This small molecule binds to this protein.
Small molecule (SMILES): Nc1nc2c(ncn2[C@H]2CN(C(=O)CP(=O)(O)O)C[C@H]2O)c(=O)[nH]1

Sequence of chain 1.D:
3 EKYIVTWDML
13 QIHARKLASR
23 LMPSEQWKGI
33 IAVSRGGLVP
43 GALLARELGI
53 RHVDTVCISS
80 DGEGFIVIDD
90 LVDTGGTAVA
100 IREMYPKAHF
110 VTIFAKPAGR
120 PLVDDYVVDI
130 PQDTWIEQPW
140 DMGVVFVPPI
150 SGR

Binding-site contacts:
Ligand atom PAX contacts residue GLY94 of chain 1.D at 3.7 Å.
Ligand atom C6 contacts residue LYS115 of chain 1.D at 3.9 Å.
Ligand atom CAI contacts residue THR96 of chain 1.D at 3.8 Å.
Ligand atom O6 contacts residue THR133 of chain 1.D at 3.2 Å (h-bond).
Ligand atom C5 contacts residue LYS115 of chain 1.D at 3.7 Å.
Ligand atom N1 contacts residue ILE135 of chain 1.D at 2.7 Å (h-bond).
Ligand atom N7 contacts residue LYS115 of chain 1.D at 3.0 Å (salt-bridge).
Ligand atom OAG contacts residue THR93 of chain 1.D at 3.2 Å (h-bond).
Ligand atom OAF contacts residue GLY94 of chain 1.D at 2.8 Å (h-bond).
Ligand atom N7 contacts residue TRP134 of chain 1.D at 3.9 Å.
Ligand atom CAK contacts residue LEU90 of chain 1.D at 3.7 Å (hydrophobic).
Ligand atom OAF contacts residue ASP92 of chain 1.D at 2.7 Å (salt-bridge).
Ligand atom O6 contacts residue ILE135 of chain 1.D at 2.8 Å (h-bond).
Ligand atom C8 contacts residue LEU90 of chain 1.D at 3.7 Å (hydrophobic).
Ligand atom C4 contacts residue TRP134 of chain 1.D at 3.7 Å (hydrophobic).
Ligand atom OAD contacts residue ASP92 of chain 1.D at 3.5 Å.
Ligand atom C6 contacts residue TRP134 of chain 1.D at 3.4 Å (hydrophobic).
Ligand atom O6 contacts residue LYS115 of chain 1.D at 3.1 Å (salt-bridge).
Ligand atom C8 contacts residue ASP92 of chain 1.D at 3.3 Å.
Ligand atom N2 contacts residue ILE135 of chain 1.D at 3.2 Å (h-bond).
Ligand atom N2 contacts residue TRP134 of chain 1.D at 3.8 Å.
Ligand atom OAB contacts residue THR96 of chain 1.D at 3.4 Å (h-bond).
Ligand atom N7 contacts residue ASP92 of chain 1.D at 3.9 Å.
Ligand atom O6 contacts residue TRP134 of chain 1.D at 3.2 Å.
Ligand atom N1 contacts residue TRP134 of chain 1.D at 3.7 Å.
Ligand atom C6 contacts residue ILE135 of chain 1.D at 3.7 Å (hydrophobic).
Ligand atom OAG contacts residue GLY94 of chain 1.D at 3.8 Å.
Ligand atom C5 contacts residue TRP134 of chain 1.D at 3.4 Å (hydrophobic).
Ligand atom C2 contacts residue TRP134 of chain 1.D at 3.6 Å (hydrophobic).
Ligand atom CAI contacts residue LEU90 of chain 1.D at 3.7 Å (hydrophobic).
Ligand atom C2 contacts residue ILE135 of chain 1.D at 3.4 Å (hydrophobic).
Ligand atom OAF contacts residue THR93 of chain 1.D at 3.2 Å (h-bond).
Ligand atom N9 contacts residue LEU90 of chain 1.D at 3.8 Å.
Ligand atom OAG contacts residue GLY95 of chain 1.D at 3.3 Å (h-bond).
Ligand atom PAX contacts residue ASP92 of chain 1.D at 3.7 Å.
Ligand atom OAF contacts residue VAL91 of chain 1.D at 3.5 Å.
Ligand atom OAG contacts residue THR96 of chain 1.D at 2.8 Å (h-bond).
Ligand atom N3 contacts residue TRP134 of chain 1.D at 3.6 Å.
Ligand atom PAX contacts residue THR93 of chain 1.D at 3.4 Å.
Ligand atom OAD contacts residue THR93 of chain 1.D at 2.7 Å (h-bond).